Sequence of chain 1.A:
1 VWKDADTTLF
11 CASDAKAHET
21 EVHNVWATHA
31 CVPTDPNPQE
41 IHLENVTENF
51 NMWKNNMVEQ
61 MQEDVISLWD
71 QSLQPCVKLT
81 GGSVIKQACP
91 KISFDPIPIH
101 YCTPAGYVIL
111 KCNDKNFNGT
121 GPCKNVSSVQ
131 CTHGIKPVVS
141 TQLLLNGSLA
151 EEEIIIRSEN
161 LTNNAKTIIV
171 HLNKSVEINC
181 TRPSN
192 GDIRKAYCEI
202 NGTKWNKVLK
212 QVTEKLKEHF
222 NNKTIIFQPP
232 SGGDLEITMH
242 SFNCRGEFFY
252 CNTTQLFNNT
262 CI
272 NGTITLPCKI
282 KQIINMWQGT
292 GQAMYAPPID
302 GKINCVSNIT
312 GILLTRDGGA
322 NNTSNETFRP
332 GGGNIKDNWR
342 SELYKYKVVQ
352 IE

The protein below binds the small molecule below.
Small molecule (SMILES): CC(=O)N[C@@H]1[C@@H](O)[C@H](O)[C@@H](CO)O[C@H]1O

Binding-site contacts:
Ligand atom N2 contacts residue ASN259 of chain 1.A at 2.6 Å (h-bond).
Ligand atom C1 contacts residue THR261 of chain 1.A at 4.0 Å.
Ligand atom C2 contacts residue ASN259 of chain 1.A at 2.2 Å.
Ligand atom C3 contacts residue ASN259 of chain 1.A at 3.6 Å.
Ligand atom C5 contacts residue ASN259 of chain 1.A at 3.7 Å.
Ligand atom O7 contacts residue ASN259 of chain 1.A at 4.0 Å.
Ligand atom O7 contacts residue GLN229 of chain 1.A at 3.8 Å.
Ligand atom C4 contacts residue ASN259 of chain 1.A at 4.1 Å.
Ligand atom O5 contacts residue THR261 of chain 1.A at 4.0 Å.
Ligand atom C5 contacts residue THR261 of chain 1.A at 4.5 Å.
Ligand atom C8 contacts residue ASN259 of chain 1.A at 3.3 Å.
Ligand atom C7 contacts residue ASN259 of chain 1.A at 3.1 Å.
Ligand atom O7 contacts residue PRO230 of chain 1.A at 3.7 Å.
Ligand atom O5 contacts residue ASN259 of chain 1.A at 2.4 Å (h-bond).
Ligand atom C8 contacts residue THR255 of chain 1.A at 3.5 Å.
Ligand atom C1 contacts residue ASN259 of chain 1.A at 1.4 Å.